Binding-site contacts:
Ligand atom CAW contacts residue TYR441 of chain 1.D at 3.3 Å (hydrophobic).
Ligand atom CAV contacts residue TYR441 of chain 1.D at 3.3 Å (hydrophobic).
Ligand atom FAH contacts residue GLU393 of chain 1.D at 3.1 Å.
Ligand atom CAT contacts residue THR471 of chain 1.D at 2.9 Å.
Ligand atom PBA contacts residue SER645 of chain 1.D at 3.2 Å.
Ligand atom CAJ contacts residue PRO469 of chain 1.D at 3.6 Å (hydrophobic).
Ligand atom CAU contacts residue THR471 of chain 1.D at 3.5 Å.
Ligand atom FAG contacts residue TYR723 of chain 1.D at 3.3 Å.
Ligand atom FAF contacts residue THR698 of chain 1.D at 2.8 Å.
Ligand atom CAS contacts residue TYR441 of chain 1.D at 3.3 Å (hydrophobic).
Ligand atom FAF contacts residue TYR723 of chain 1.D at 2.8 Å.
Ligand atom OAC contacts residue SER645 of chain 1.D at 3.6 Å (h-bond).
Ligand atom CAI contacts residue TYR441 of chain 1.D at 3.7 Å (hydrophobic).
Ligand atom OAE contacts residue SER645 of chain 1.D at 2.7 Å (h-bond).
Ligand atom OAB contacts residue TYR441 of chain 1.D at 3.6 Å.
Ligand atom FAG contacts residue TYR396 of chain 1.D at 3.5 Å.
Ligand atom NAY contacts residue TYR441 of chain 1.D at 3.4 Å.
Ligand atom OAA contacts residue TYR441 of chain 1.D at 3.6 Å.
Ligand atom OAA contacts residue THR471 of chain 1.D at 2.8 Å (h-bond).
Ligand atom FAH contacts residue TYR441 of chain 1.D at 3.7 Å.
Ligand atom NAP contacts residue PRO469 of chain 1.D at 2.8 Å (h-bond).
Ligand atom CAN contacts residue GLU393 of chain 1.D at 3.1 Å.
Ligand atom CAJ contacts residue TYR441 of chain 1.D at 3.2 Å (hydrophobic).
Ligand atom OAQ contacts residue THR677 of chain 1.D at 3.1 Å (h-bond).
Ligand atom CAZ contacts residue TYR723 of chain 1.D at 3.4 Å (hydrophobic).
Ligand atom CAT contacts residue TYR441 of chain 1.D at 3.3 Å (hydrophobic).
Ligand atom CAZ contacts residue TYR441 of chain 1.D at 3.7 Å (hydrophobic).
Ligand atom FAG contacts residue TYR441 of chain 1.D at 3.6 Å.
Ligand atom OAD contacts residue SER645 of chain 1.D at 3.0 Å (h-bond).
Ligand atom CAJ contacts residue TYR723 of chain 1.D at 3.4 Å (hydrophobic).
Ligand atom OAB contacts residue ARG476 of chain 1.D at 2.9 Å (salt-bridge).
Ligand atom NAP contacts residue THR471 of chain 1.D at 3.2 Å (h-bond).
Ligand atom NAP contacts residue TYR441 of chain 1.D at 3.2 Å.
Ligand atom CAV contacts residue PRO469 of chain 1.D at 3.7 Å (hydrophobic).
Ligand atom OAA contacts residue ARG476 of chain 1.D at 3.0 Å (salt-bridge).
Ligand atom CAL contacts residue GLU393 of chain 1.D at 3.7 Å.
Ligand atom OAA contacts residue LEU470 of chain 1.D at 3.3 Å.
Ligand atom CAS contacts residue TYR723 of chain 1.D at 3.6 Å (hydrophobic).
Ligand atom CAU contacts residue TYR441 of chain 1.D at 3.4 Å (hydrophobic).
Ligand atom FAG contacts residue PRO469 of chain 1.D at 3.3 Å.

A protein and the small-molecule ligand that binds it are described below.
Small molecule (SMILES): O=c1[nH]c2cc(C(F)(F)F)c(N3CCOCC3)cc2n(CP(=O)(O)O)c1=O

Sequence of chain 1.D:
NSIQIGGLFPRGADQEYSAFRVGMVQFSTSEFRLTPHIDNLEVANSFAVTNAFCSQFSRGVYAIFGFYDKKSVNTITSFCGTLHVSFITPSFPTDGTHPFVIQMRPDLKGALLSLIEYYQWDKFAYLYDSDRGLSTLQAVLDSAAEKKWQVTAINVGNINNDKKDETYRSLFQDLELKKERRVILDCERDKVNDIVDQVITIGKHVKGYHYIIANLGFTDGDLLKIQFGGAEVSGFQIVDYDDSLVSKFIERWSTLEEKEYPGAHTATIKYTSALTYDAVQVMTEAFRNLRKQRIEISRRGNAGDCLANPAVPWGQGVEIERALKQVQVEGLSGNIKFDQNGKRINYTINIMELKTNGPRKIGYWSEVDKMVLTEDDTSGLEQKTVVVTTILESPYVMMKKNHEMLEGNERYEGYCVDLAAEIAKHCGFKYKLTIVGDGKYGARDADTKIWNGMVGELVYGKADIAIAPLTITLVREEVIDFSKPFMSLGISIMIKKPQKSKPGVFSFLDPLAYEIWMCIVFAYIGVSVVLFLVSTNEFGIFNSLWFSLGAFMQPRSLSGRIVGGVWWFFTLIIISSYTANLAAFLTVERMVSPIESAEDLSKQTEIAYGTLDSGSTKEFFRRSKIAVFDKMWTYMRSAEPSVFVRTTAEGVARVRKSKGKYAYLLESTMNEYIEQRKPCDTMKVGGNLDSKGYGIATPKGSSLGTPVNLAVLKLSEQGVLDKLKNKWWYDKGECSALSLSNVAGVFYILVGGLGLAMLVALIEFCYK